Sequence of chain 1.A:
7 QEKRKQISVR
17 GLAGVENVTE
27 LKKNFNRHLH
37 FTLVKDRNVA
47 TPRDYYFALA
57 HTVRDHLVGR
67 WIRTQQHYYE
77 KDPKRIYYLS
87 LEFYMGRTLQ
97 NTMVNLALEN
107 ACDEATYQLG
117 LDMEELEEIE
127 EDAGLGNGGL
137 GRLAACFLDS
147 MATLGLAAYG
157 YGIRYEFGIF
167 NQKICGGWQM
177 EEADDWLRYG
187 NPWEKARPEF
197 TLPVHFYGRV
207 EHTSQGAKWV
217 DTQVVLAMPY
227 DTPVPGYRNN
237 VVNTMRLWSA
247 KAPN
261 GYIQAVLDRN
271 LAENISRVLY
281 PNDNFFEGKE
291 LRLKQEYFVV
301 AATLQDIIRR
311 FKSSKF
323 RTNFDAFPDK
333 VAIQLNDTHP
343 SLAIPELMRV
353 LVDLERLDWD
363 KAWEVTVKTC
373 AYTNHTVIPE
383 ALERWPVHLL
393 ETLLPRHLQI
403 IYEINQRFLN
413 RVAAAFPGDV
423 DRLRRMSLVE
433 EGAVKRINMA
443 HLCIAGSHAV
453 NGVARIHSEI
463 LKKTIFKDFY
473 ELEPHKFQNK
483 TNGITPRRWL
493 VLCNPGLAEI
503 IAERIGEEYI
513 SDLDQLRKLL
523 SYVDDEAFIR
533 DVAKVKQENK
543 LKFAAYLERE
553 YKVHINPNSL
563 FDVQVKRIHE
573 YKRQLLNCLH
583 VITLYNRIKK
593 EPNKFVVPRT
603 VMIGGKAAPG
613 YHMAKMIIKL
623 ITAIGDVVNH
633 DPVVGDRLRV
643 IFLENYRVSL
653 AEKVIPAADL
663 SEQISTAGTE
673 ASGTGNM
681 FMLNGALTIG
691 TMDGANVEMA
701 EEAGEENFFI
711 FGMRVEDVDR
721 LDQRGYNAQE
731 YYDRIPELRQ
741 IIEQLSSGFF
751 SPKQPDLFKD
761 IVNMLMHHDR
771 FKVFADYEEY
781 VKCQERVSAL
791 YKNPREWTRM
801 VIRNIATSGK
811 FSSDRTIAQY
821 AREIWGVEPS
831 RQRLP

Binding-site contacts:
Ligand atom C57 contacts residue TRP67 of chain 1.A at 3.5 Å (hydrophobic).
Ligand atom C34 contacts residue GLN72 of chain 1.A at 3.5 Å.
Ligand atom O5 contacts residue ARG81 of chain 1.A at 2.8 Å (salt-bridge).
Ligand atom C36 contacts residue GLN72 of chain 1.A at 3.4 Å.
Ligand atom C4 contacts residue GLN71 of chain 1.A at 3.2 Å.
Ligand atom O4 contacts residue ARG310 of chain 1.A at 2.9 Å (salt-bridge).
Ligand atom C56 contacts residue TRP67 of chain 1.A at 3.5 Å (hydrophobic).
Ligand atom O7 contacts residue ARG193 of chain 1.A at 2.6 Å.
Ligand atom C56 contacts residue GLN71 of chain 1.A at 3.5 Å.
Ligand atom O4 contacts residue ARG81 of chain 1.A at 3.4 Å (salt-bridge).
Ligand atom C31 contacts residue GLN72 of chain 1.A at 3.6 Å.
Ligand atom O3 contacts residue GLN72 of chain 1.A at 3.6 Å.
Ligand atom C44 contacts residue ILE68 of chain 1.A at 3.7 Å (hydrophobic).
Ligand atom C35 contacts residue GLN72 of chain 1.A at 3.4 Å.
Ligand atom C4 contacts residue TYR75 of chain 1.A at 3.6 Å (hydrophobic).
Ligand atom C53 contacts residue VAL40 of chain 2.A at 3.5 Å (hydrophobic).
Ligand atom O8 contacts residue ARG193 of chain 1.A at 3.0 Å (salt-bridge).
Ligand atom C20 contacts residue ARG81 of chain 1.A at 3.5 Å.
Ligand atom C54 contacts residue ARG193 of chain 1.A at 3.6 Å.
Ligand atom O6 contacts residue VAL45 of chain 2.A at 3.1 Å.
Ligand atom C34 contacts residue ILE68 of chain 1.A at 3.6 Å (hydrophobic).
Ligand atom N1 contacts residue ILE68 of chain 1.A at 2.9 Å (h-bond).
Ligand atom C54 contacts residue VAL40 of chain 2.A at 3.5 Å (hydrophobic).
Ligand atom N2 contacts residue ARG193 of chain 1.A at 2.9 Å (salt-bridge).
Ligand atom N2 contacts residue VAL40 of chain 2.A at 3.5 Å (h-bond).
Ligand atom O4 contacts residue TYR155 of chain 1.A at 2.8 Å (h-bond).
Ligand atom O7 contacts residue VAL40 of chain 2.A at 3.6 Å (h-bond).
Ligand atom N1 contacts residue GLN72 of chain 1.A at 3.4 Å (h-bond).
Ligand atom O1 contacts residue ARG309 of chain 1.A at 3.1 Å (salt-bridge).
Ligand atom C20 contacts residue ARG310 of chain 1.A at 3.5 Å.
Ligand atom O2 contacts residue ARG310 of chain 1.A at 2.7 Å (salt-bridge).
Ligand atom C20 contacts residue TYR155 of chain 1.A at 3.6 Å (hydrophobic).
Ligand atom O5 contacts residue ARG310 of chain 1.A at 3.6 Å.
Ligand atom C57 contacts residue ILE68 of chain 1.A at 3.4 Å (hydrophobic).
Ligand atom C37 contacts residue TYR75 of chain 1.A at 3.6 Å (hydrophobic).
Ligand atom O3 contacts residue GLN71 of chain 1.A at 3.3 Å (h-bond).
Ligand atom C38 contacts residue TYR75 of chain 1.A at 3.4 Å (hydrophobic).
Ligand atom C53 contacts residue ARG193 of chain 1.A at 3.7 Å.
Ligand atom C57 contacts residue GLN71 of chain 1.A at 3.4 Å.
Ligand atom O2 contacts residue ARG309 of chain 1.A at 3.6 Å.

This small molecule binds to this protein.
Small molecule (SMILES): O=C(Nc1ccccc1Oc1ccc(C(=O)O)c(C(=O)O)c1)c1cccc([N+](=O)[O-])c1

Sequence of chain 2.A:
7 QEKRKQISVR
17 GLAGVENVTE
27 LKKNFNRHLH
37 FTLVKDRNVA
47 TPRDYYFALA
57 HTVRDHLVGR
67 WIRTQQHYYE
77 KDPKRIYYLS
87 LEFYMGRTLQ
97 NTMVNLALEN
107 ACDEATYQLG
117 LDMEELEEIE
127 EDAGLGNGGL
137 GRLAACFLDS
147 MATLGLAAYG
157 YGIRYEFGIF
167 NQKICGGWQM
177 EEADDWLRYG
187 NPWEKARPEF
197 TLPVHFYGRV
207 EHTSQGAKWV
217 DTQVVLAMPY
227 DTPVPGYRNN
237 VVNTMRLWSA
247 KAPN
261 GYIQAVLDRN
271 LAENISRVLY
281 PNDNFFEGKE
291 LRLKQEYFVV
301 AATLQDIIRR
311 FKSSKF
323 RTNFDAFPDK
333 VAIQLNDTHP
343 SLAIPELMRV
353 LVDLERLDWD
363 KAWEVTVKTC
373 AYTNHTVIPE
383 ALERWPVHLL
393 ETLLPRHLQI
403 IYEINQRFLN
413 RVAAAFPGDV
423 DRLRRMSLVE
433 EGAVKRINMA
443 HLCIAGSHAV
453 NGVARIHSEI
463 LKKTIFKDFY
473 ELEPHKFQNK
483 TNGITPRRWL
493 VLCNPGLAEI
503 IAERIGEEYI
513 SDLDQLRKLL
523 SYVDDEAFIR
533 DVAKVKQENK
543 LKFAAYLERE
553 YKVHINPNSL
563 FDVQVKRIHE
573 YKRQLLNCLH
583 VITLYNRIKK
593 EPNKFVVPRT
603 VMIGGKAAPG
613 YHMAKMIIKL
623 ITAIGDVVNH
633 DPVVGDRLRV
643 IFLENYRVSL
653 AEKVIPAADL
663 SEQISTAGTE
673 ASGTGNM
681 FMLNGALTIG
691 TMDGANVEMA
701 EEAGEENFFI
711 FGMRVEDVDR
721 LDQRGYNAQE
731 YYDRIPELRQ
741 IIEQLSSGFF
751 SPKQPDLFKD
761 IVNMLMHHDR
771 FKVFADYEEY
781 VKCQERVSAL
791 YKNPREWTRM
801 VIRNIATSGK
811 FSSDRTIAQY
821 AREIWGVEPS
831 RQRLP